Sequence of chain 1.A:
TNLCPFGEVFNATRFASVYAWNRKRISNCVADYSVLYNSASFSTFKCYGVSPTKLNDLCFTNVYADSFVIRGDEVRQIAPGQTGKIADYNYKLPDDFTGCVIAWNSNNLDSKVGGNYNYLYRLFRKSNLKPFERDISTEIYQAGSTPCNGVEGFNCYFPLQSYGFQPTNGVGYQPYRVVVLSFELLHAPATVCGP

This protein binds this small molecule.
Small molecule (SMILES): CC(=O)N[C@@H]1[C@@H](O)[C@H](O)[C@@H](CO)O[C@H]1O

Binding-site contacts:
Ligand atom C5 contacts residue ASN11 of chain 1.A at 3.7 Å.
Ligand atom C8 contacts residue GLY7 of chain 1.A at 3.8 Å.
Ligand atom C2 contacts residue GLY7 of chain 1.A at 4.1 Å.
Ligand atom C8 contacts residue LEU36 of chain 1.A at 4.2 Å (hydrophobic).
Ligand atom C4 contacts residue ASN11 of chain 1.A at 4.2 Å.
Ligand atom C1 contacts residue GLY7 of chain 1.A at 4.1 Å.
Ligand atom C2 contacts residue ASN11 of chain 1.A at 2.5 Å.
Ligand atom C7 contacts residue GLY7 of chain 1.A at 4.3 Å.
Ligand atom O7 contacts residue ASN11 of chain 1.A at 3.9 Å.
Ligand atom C7 contacts residue ASN11 of chain 1.A at 3.7 Å.
Ligand atom O5 contacts residue ASN11 of chain 1.A at 2.3 Å (h-bond).
Ligand atom C8 contacts residue PHE10 of chain 1.A at 4.3 Å (hydrophobic).
Ligand atom C8 contacts residue PHE6 of chain 1.A at 3.8 Å (hydrophobic).
Ligand atom N2 contacts residue ASN11 of chain 1.A at 3.0 Å (h-bond).
Ligand atom C3 contacts residue ASN11 of chain 1.A at 3.9 Å.
Ligand atom C1 contacts residue ASN11 of chain 1.A at 1.5 Å.
Ligand atom N2 contacts residue GLY7 of chain 1.A at 3.7 Å.